A protein and the small-molecule ligand that binds it are described below.
Small molecule (SMILES): O=C(O)Cc1ccc(-c2cc(C(F)(F)F)cc(C(F)(F)F)c2)cc1

Sequence of chain 1.A:
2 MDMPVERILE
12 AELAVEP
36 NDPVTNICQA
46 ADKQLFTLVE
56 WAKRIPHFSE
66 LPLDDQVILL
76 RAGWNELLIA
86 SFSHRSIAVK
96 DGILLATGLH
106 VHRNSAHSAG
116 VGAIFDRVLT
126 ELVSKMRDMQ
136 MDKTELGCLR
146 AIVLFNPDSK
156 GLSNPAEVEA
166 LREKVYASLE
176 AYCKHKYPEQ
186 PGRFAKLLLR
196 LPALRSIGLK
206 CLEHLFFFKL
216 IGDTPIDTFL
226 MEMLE

Binding-site contacts:
Ligand atom F5 contacts residue ILE119 of chain 1.A at 3.6 Å.
Ligand atom C7 contacts residue PHE87 of chain 1.A at 3.4 Å (hydrophobic).
Ligand atom O contacts residue LEU100 of chain 1.A at 3.7 Å.
Ligand atom F4 contacts residue PHE87 of chain 1.A at 3.8 Å.
Ligand atom C2 contacts residue PHE87 of chain 1.A at 3.6 Å (hydrophobic).
Ligand atom C4 contacts residue LEU100 of chain 1.A at 3.9 Å (hydrophobic).
Ligand atom C1 contacts residue GLN49 of chain 1.A at 3.8 Å.
Ligand atom C8 contacts residue ILE42 of chain 1.A at 3.3 Å (hydrophobic).
Ligand atom O1 contacts residue GLN49 of chain 1.A at 3.7 Å.
Ligand atom O1 contacts residue PHE87 of chain 1.A at 3.4 Å.
Ligand atom C contacts residue PHE87 of chain 1.A at 3.9 Å (hydrophobic).
Ligand atom F contacts residue PHE213 of chain 1.A at 3.2 Å.
Ligand atom F3 contacts residue PHE120 of chain 1.A at 2.8 Å.
Ligand atom C9 contacts residue ILE42 of chain 1.A at 3.2 Å (hydrophobic).
Ligand atom C4 contacts residue ILE42 of chain 1.A at 3.6 Å (hydrophobic).
Ligand atom O contacts residue ARG90 of chain 1.A at 3.4 Å (salt-bridge).
Ligand atom O contacts residue ALA101 of chain 1.A at 3.2 Å (h-bond).
Ligand atom C1 contacts residue ALA46 of chain 1.A at 3.9 Å (hydrophobic).
Ligand atom C6 contacts residue PHE87 of chain 1.A at 3.4 Å (hydrophobic).
Ligand atom F1 contacts residue CYS206 of chain 1.A at 3.6 Å.
Ligand atom C3 contacts residue LEU100 of chain 1.A at 3.6 Å (hydrophobic).
Ligand atom C3 contacts residue PHE87 of chain 1.A at 3.6 Å (hydrophobic).
Ligand atom F5 contacts residue PHE120 of chain 1.A at 3.5 Å.
Ligand atom C8 contacts residue PHE87 of chain 1.A at 3.8 Å (hydrophobic).
Ligand atom F1 contacts residue LEU210 of chain 1.A at 3.0 Å.
Ligand atom C15 contacts residue PHE87 of chain 1.A at 3.5 Å (hydrophobic).
Ligand atom F4 contacts residue ILE98 of chain 1.A at 3.6 Å.
Ligand atom C7 contacts residue ILE42 of chain 1.A at 3.5 Å (hydrophobic).
Ligand atom C14 contacts residue PHE120 of chain 1.A at 3.6 Å (hydrophobic).
Ligand atom C10 contacts residue ILE42 of chain 1.A at 3.8 Å (hydrophobic).
Ligand atom O contacts residue ALA45 of chain 1.A at 3.8 Å.
Ligand atom F2 contacts residue HIS209 of chain 1.A at 3.4 Å.
Ligand atom C4 contacts residue PHE87 of chain 1.A at 3.6 Å (hydrophobic).
Ligand atom O1 contacts residue ARG90 of chain 1.A at 3.2 Å (salt-bridge).
Ligand atom F4 contacts residue PHE120 of chain 1.A at 3.5 Å.
Ligand atom C contacts residue GLN49 of chain 1.A at 3.6 Å.
Ligand atom C5 contacts residue PHE87 of chain 1.A at 3.7 Å (hydrophobic).
Ligand atom F3 contacts residue ILE42 of chain 1.A at 3.8 Å.
Ligand atom F2 contacts residue CYS206 of chain 1.A at 3.5 Å.
Ligand atom O1 contacts residue LEU83 of chain 1.A at 3.8 Å.